Sequence of chain 1.A:
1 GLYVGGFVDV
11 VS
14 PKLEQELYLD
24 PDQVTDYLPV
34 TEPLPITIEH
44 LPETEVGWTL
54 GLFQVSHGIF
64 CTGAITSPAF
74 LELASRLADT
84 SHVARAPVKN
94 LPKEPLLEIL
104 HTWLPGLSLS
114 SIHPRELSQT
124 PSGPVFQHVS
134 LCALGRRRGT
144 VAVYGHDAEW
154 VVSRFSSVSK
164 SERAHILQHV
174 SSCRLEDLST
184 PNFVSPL

A small-molecule ligand and the protein it binds are described below.
Small molecule (SMILES): O=C(O)c1ccc(NC(=O)c2cccc(CC3CCCCC3)n2)c(Cc2ccccc2)c1

Binding-site contacts:
Ligand atom C44 contacts residue LEU107 of chain 1.A at 4.3 Å (hydrophobic).
Ligand atom C47 contacts residue ILE102 of chain 1.A at 3.6 Å (hydrophobic).
Ligand atom C20 contacts residue LEU76 of chain 1.A at 3.5 Å (hydrophobic).
Ligand atom C33 contacts residue ALA136 of chain 1.A at 3.9 Å (hydrophobic).
Ligand atom O10 contacts residue PRO189 of chain 1.A at 3.1 Å.
Ligand atom C4 contacts residue PRO189 of chain 1.A at 4.4 Å (hydrophobic).
Ligand atom C48 contacts residue LEU80 of chain 1.A at 4.4 Å (hydrophobic).
Ligand atom O11 contacts residue PRO189 of chain 1.A at 4.1 Å.
Ligand atom C18 contacts residue PHE73 of chain 1.A at 3.6 Å (hydrophobic).
Ligand atom C44 contacts residue LEU103 of chain 1.A at 4.3 Å (hydrophobic).
Ligand atom C44 contacts residue PHE73 of chain 1.A at 4.2 Å (hydrophobic).
Ligand atom C19 contacts residue LEU76 of chain 1.A at 3.5 Å (hydrophobic).
Ligand atom C18 contacts residue LEU76 of chain 1.A at 4.4 Å (hydrophobic).
Ligand atom C22 contacts residue PHE186 of chain 1.A at 4.0 Å (hydrophobic).
Ligand atom C57 contacts residue ALA77 of chain 1.A at 3.8 Å (hydrophobic).
Ligand atom C22 contacts residue ILE41 of chain 1.A at 4.1 Å (hydrophobic).
Ligand atom C48 contacts residue ILE102 of chain 1.A at 4.4 Å (hydrophobic).
Ligand atom C47 contacts residue LEU80 of chain 1.A at 4.3 Å (hydrophobic).
Ligand atom C9 contacts residue PRO189 of chain 1.A at 3.7 Å (hydrophobic).
Ligand atom C20 contacts residue LEU80 of chain 1.A at 3.9 Å (hydrophobic).
Ligand atom C37 contacts residue LEU107 of chain 1.A at 3.9 Å (hydrophobic).
Ligand atom C15 contacts residue LEU76 of chain 1.A at 4.4 Å (hydrophobic).
Ligand atom C34 contacts residue TRP106 of chain 1.A at 3.9 Å (hydrophobic).
Ligand atom C57 contacts residue LEU103 of chain 1.A at 4.4 Å (hydrophobic).
Ligand atom C37 contacts residue TRP106 of chain 1.A at 4.4 Å (hydrophobic).
Ligand atom C48 contacts residue TRP106 of chain 1.A at 4.5 Å (hydrophobic).
Ligand atom C45 contacts residue TRP106 of chain 1.A at 3.6 Å (hydrophobic).
Ligand atom C1 contacts residue LEU80 of chain 1.A at 4.2 Å (hydrophobic).
Ligand atom C19 contacts residue PHE186 of chain 1.A at 4.1 Å (hydrophobic).
Ligand atom C47 contacts residue ALA77 of chain 1.A at 4.5 Å (hydrophobic).
Ligand atom C18 contacts residue ILE41 of chain 1.A at 4.0 Å (hydrophobic).
Ligand atom O10 contacts residue LEU190 of chain 1.A at 4.0 Å.
Ligand atom C19 contacts residue PHE73 of chain 1.A at 3.8 Å (hydrophobic).
Ligand atom C34 contacts residue ALA136 of chain 1.A at 4.3 Å (hydrophobic).
Ligand atom C3 contacts residue PRO189 of chain 1.A at 4.1 Å (hydrophobic).
Ligand atom C33 contacts residue TRP106 of chain 1.A at 3.9 Å (hydrophobic).
Ligand atom C48 contacts residue ALA87 of chain 1.A at 4.5 Å (hydrophobic).
Ligand atom C18 contacts residue PHE186 of chain 1.A at 3.7 Å (hydrophobic).
Ligand atom C34 contacts residue LEU107 of chain 1.A at 4.0 Å (hydrophobic).
Ligand atom C35 contacts residue LEU107 of chain 1.A at 4.3 Å (hydrophobic).